Binding-site contacts:
Ligand atom C8 contacts residue LEU114 of chain 1.F at 4.3 Å (hydrophobic).
Ligand atom C5 contacts residue ASN186 of chain 1.F at 3.4 Å.
Ligand atom C7 contacts residue TYR13 of chain 1.F at 4.4 Å (hydrophobic).
Ligand atom O7 contacts residue TYR13 of chain 1.F at 3.9 Å.
Ligand atom C6 contacts residue GLN185 of chain 1.F at 3.6 Å.
Ligand atom O6 contacts residue ASN186 of chain 1.F at 3.2 Å (h-bond).
Ligand atom C6 contacts residue ASN186 of chain 1.F at 3.4 Å.
Ligand atom C7 contacts residue ASN186 of chain 1.F at 4.4 Å.
Ligand atom C1 contacts residue ASN186 of chain 1.F at 3.3 Å.
Ligand atom C4 contacts residue ASN186 of chain 1.F at 4.4 Å.
Ligand atom O7 contacts residue ASN186 of chain 1.F at 3.4 Å (h-bond).
Ligand atom O7 contacts residue LEU114 of chain 1.F at 4.4 Å.
Ligand atom O5 contacts residue ASN186 of chain 1.F at 2.4 Å (h-bond).
Ligand atom O6 contacts residue GLN185 of chain 1.F at 4.3 Å.
Ligand atom C2 contacts residue ASN186 of chain 1.F at 4.0 Å.

Sequence of chain 1.F:
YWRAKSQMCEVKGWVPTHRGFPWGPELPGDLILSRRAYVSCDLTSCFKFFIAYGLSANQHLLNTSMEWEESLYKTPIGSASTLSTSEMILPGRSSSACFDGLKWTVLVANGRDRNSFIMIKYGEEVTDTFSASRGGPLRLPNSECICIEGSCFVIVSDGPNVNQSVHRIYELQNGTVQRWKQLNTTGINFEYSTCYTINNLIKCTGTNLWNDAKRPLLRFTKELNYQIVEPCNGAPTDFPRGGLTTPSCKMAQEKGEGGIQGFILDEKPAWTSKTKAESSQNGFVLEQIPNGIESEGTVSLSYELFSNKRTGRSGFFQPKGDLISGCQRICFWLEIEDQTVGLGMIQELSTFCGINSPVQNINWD

The protein below binds the small molecule below.
Small molecule (SMILES): CC(=O)N[C@@H]1[C@@H](O)[C@H](O)[C@@H](CO)O[C@H]1O